This small molecule binds to this protein.
Small molecule (SMILES): CC(=O)N[C@H]1[C@H](O[C@H]2[C@H](O)[C@@H](NC(C)=O)CO[C@@H]2CO[C@@H]2O[C@@H](C)[C@@H](O)[C@@H](O)[C@@H]2O)O[C@H](CO)[C@@H](O)[C@@H]1O

Sequence of chain 1.A:
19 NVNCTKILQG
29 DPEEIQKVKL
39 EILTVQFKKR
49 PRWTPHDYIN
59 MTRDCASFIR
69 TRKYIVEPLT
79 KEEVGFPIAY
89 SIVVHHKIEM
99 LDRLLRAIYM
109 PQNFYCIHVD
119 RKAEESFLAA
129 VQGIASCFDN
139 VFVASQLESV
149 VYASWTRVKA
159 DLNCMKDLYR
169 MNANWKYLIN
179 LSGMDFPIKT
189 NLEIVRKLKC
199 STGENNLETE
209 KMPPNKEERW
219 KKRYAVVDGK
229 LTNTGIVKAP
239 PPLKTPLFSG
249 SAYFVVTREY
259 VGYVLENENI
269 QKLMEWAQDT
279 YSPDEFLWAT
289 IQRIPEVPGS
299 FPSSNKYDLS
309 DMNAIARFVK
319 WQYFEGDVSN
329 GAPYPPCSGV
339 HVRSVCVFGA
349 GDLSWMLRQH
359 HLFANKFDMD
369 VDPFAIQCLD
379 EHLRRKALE

Binding-site contacts:
Ligand atom O4 contacts residue ASP55 of chain 1.A at 4.0 Å.
Ligand atom C6 contacts residue TRP51 of chain 1.A at 4.2 Å (hydrophobic).
Ligand atom C8 contacts residue ASN58 of chain 1.A at 4.2 Å.
Ligand atom O7 contacts residue ASN58 of chain 1.A at 3.3 Å (h-bond).
Ligand atom C3 contacts residue ASP55 of chain 1.A at 4.4 Å.
Ligand atom C4 contacts residue ASN58 of chain 1.A at 4.1 Å.
Ligand atom C5 contacts residue ASP55 of chain 1.A at 4.0 Å.
Ligand atom C1 contacts residue ASN58 of chain 1.A at 1.4 Å.
Ligand atom C6 contacts residue MET59 of chain 1.A at 3.9 Å (hydrophobic).
Ligand atom N2 contacts residue ASN58 of chain 1.A at 3.0 Å (h-bond).
Ligand atom O4 contacts residue TRP51 of chain 1.A at 3.8 Å.
Ligand atom C7 contacts residue ASN58 of chain 1.A at 3.4 Å.
Ligand atom C2 contacts residue ASN58 of chain 1.A at 2.4 Å.
Ligand atom C4 contacts residue ASP55 of chain 1.A at 3.4 Å.
Ligand atom C5 contacts residue ASN58 of chain 1.A at 3.6 Å.
Ligand atom C6 contacts residue ASP55 of chain 1.A at 3.8 Å.
Ligand atom O5 contacts residue ASN58 of chain 1.A at 2.3 Å (h-bond).
Ligand atom C3 contacts residue ASN58 of chain 1.A at 3.7 Å.